Sequence of chain 1.A:
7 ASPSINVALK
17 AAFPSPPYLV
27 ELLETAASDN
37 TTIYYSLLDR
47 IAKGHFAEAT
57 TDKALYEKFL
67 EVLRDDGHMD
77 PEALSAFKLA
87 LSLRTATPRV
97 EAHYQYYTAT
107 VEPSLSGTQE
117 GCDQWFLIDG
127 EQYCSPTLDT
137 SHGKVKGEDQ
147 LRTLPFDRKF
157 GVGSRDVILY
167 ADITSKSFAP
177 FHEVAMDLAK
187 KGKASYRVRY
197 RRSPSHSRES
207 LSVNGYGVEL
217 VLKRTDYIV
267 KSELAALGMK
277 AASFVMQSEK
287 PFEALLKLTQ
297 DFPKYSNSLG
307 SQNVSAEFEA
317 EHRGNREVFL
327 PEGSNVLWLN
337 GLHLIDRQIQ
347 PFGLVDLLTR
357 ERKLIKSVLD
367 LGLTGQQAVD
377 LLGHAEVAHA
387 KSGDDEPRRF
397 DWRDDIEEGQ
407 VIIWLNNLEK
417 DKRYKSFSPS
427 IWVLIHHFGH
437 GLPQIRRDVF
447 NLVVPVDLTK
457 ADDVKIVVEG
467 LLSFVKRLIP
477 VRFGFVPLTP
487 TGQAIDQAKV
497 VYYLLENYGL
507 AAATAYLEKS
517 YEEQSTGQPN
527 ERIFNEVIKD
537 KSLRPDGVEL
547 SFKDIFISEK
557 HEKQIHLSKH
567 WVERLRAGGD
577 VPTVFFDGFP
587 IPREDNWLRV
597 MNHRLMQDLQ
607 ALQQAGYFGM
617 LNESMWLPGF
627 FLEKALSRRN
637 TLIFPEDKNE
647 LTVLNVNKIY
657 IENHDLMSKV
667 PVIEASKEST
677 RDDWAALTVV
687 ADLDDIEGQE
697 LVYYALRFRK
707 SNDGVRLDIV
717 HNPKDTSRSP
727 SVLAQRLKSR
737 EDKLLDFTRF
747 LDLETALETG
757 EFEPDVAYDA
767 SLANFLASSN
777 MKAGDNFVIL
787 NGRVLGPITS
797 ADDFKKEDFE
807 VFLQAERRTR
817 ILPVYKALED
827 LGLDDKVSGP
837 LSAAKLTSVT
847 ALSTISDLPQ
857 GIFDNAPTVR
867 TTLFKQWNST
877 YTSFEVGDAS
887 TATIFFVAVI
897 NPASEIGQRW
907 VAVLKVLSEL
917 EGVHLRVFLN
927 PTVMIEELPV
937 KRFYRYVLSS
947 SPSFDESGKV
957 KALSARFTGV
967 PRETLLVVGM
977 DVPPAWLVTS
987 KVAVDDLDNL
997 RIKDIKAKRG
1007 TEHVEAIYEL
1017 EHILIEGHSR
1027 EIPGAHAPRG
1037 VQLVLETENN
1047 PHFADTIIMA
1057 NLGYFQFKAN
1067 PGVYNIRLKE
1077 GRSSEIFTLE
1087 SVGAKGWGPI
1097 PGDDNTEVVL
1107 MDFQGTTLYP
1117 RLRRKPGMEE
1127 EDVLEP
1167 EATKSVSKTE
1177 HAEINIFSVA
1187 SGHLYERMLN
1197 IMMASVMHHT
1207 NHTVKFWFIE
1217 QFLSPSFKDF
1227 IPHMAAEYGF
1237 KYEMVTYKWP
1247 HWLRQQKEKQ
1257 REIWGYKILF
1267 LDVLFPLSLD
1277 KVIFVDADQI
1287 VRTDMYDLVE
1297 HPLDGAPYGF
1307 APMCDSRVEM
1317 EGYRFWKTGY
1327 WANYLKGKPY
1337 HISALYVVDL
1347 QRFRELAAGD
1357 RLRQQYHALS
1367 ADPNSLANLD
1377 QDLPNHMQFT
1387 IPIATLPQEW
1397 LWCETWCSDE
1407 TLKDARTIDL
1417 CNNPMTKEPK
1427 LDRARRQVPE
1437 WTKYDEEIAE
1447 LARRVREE

The protein below binds the small molecule below.
Small molecule (SMILES): CC(=O)N[C@H]1[C@H](O[C@H]2[C@H](O)[C@@H](NC(C)=O)CO[C@@H]2CO)O[C@H](CO)[C@@H](O)[C@@H]1O

Binding-site contacts:
Ligand atom C3 contacts residue ASN1207 of chain 1.A at 3.8 Å.
Ligand atom C8 contacts residue HIS1205 of chain 1.A at 4.0 Å.
Ligand atom C8 contacts residue HIS1204 of chain 1.A at 4.2 Å.
Ligand atom N2 contacts residue ASN1207 of chain 1.A at 2.9 Å (h-bond).
Ligand atom C4 contacts residue ASN1207 of chain 1.A at 4.2 Å.
Ligand atom C2 contacts residue ASN1207 of chain 1.A at 2.5 Å.
Ligand atom C1 contacts residue ASN1207 of chain 1.A at 1.4 Å.
Ligand atom O5 contacts residue ASN1207 of chain 1.A at 2.3 Å (h-bond).
Ligand atom C8 contacts residue ASN1207 of chain 1.A at 4.0 Å.
Ligand atom C5 contacts residue ASN1207 of chain 1.A at 3.6 Å.
Ligand atom C7 contacts residue ASN1207 of chain 1.A at 3.1 Å.
Ligand atom O7 contacts residue ASN1207 of chain 1.A at 3.0 Å (h-bond).
Ligand atom C8 contacts residue THR1206 of chain 1.A at 4.2 Å.